Sequence of chain 1.C:
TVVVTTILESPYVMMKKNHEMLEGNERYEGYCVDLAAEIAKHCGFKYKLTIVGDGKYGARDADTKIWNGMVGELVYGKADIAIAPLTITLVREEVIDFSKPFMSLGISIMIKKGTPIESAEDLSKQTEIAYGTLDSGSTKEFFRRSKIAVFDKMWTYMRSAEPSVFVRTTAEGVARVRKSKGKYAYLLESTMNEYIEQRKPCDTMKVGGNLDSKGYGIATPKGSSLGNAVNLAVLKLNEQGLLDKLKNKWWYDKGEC

The small molecule below binds the protein below.
Small molecule (SMILES): N[C@@H](CCC(=O)O)C(=O)O

Binding-site contacts:
Ligand atom CA contacts residue THR103 of chain 1.C at 3.4 Å.
Ligand atom N contacts residue TYR232 of chain 1.C at 3.7 Å.
Ligand atom CD contacts residue GLU205 of chain 1.C at 4.0 Å.
Ligand atom OE1 contacts residue GLU205 of chain 1.C at 3.8 Å.
Ligand atom OXT contacts residue SER154 of chain 1.C at 4.0 Å.
Ligand atom OE2 contacts residue LEU150 of chain 1.C at 4.0 Å.
Ligand atom CG contacts residue GLU205 of chain 1.C at 3.6 Å.
Ligand atom OE2 contacts residue GLY153 of chain 1.C at 3.6 Å.
Ligand atom CG contacts residue LEU150 of chain 1.C at 3.5 Å (hydrophobic).
Ligand atom O contacts residue ARG108 of chain 1.C at 2.7 Å (salt-bridge).
Ligand atom CG contacts residue TYR73 of chain 1.C at 4.3 Å (hydrophobic).
Ligand atom OE2 contacts residue SER154 of chain 1.C at 3.3 Å (h-bond).
Ligand atom CB contacts residue TYR73 of chain 1.C at 3.5 Å (hydrophobic).
Ligand atom C contacts residue THR103 of chain 1.C at 3.7 Å.
Ligand atom O contacts residue GLY153 of chain 1.C at 3.3 Å.
Ligand atom CA contacts residue SER154 of chain 1.C at 3.3 Å.
Ligand atom OE1 contacts residue THR155 of chain 1.C at 2.7 Å (h-bond).
Ligand atom O contacts residue SER154 of chain 1.C at 2.9 Å (h-bond).
Ligand atom OXT contacts residue THR103 of chain 1.C at 2.8 Å (h-bond).
Ligand atom CD contacts residue THR155 of chain 1.C at 3.2 Å.
Ligand atom C contacts residue ARG108 of chain 1.C at 3.3 Å.
Ligand atom CA contacts residue TYR73 of chain 1.C at 4.0 Å (hydrophobic).
Ligand atom C contacts residue TYR73 of chain 1.C at 3.6 Å (hydrophobic).
Ligand atom CB contacts residue GLU205 of chain 1.C at 4.0 Å.
Ligand atom OE2 contacts residue THR155 of chain 1.C at 3.1 Å (h-bond).
Ligand atom N contacts residue GLU205 of chain 1.C at 2.7 Å (salt-bridge).
Ligand atom N contacts residue TYR73 of chain 1.C at 4.1 Å.
Ligand atom CB contacts residue LEU150 of chain 1.C at 3.9 Å (hydrophobic).
Ligand atom C contacts residue SER154 of chain 1.C at 3.4 Å.
Ligand atom CA contacts residue PRO101 of chain 1.C at 4.1 Å (hydrophobic).
Ligand atom OXT contacts residue PRO101 of chain 1.C at 3.7 Å.
Ligand atom O contacts residue TYR73 of chain 1.C at 3.4 Å.
Ligand atom OXT contacts residue LEU102 of chain 1.C at 3.6 Å.
Ligand atom CD contacts residue LEU150 of chain 1.C at 3.9 Å (hydrophobic).
Ligand atom OXT contacts residue ARG108 of chain 1.C at 2.7 Å (salt-bridge).
Ligand atom N contacts residue SER154 of chain 1.C at 4.1 Å.
Ligand atom CA contacts residue GLU205 of chain 1.C at 3.4 Å.
Ligand atom OXT contacts residue TYR73 of chain 1.C at 3.5 Å.
Ligand atom N contacts residue THR103 of chain 1.C at 2.9 Å (h-bond).
Ligand atom N contacts residue PRO101 of chain 1.C at 2.9 Å (h-bond).